Sequence of chain 1.I:
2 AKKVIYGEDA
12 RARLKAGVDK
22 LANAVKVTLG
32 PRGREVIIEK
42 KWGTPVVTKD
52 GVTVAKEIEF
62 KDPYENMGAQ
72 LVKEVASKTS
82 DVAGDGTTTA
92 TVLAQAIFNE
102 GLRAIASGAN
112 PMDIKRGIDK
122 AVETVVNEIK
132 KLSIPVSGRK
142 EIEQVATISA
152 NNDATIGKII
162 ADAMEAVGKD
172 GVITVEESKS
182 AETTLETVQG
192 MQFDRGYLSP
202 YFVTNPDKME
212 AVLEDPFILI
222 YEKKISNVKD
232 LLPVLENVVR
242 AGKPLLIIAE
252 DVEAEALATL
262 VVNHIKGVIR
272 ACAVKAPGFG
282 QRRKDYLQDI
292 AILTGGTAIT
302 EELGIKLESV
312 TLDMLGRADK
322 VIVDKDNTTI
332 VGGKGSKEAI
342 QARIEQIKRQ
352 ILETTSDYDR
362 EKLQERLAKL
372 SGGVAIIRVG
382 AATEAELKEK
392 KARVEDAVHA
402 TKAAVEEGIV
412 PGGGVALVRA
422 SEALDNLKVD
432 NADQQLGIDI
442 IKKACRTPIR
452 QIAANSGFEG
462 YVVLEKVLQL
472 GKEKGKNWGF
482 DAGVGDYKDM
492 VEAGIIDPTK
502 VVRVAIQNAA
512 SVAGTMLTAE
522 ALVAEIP

This protein binds this small molecule.
Small molecule (SMILES): Nc1ncnc2c1ncn2[C@@H]1O[C@H](CO[P](=O)(O)O[P](=O)(O)NP(=O)(O)O)[C@@H](O)[C@H]1O

Binding-site contacts:
Ligand atom O2' contacts residue ASP498 of chain 1.I at 2.5 Å (salt-bridge).
Ligand atom O2B contacts residue GLY87 of chain 1.I at 3.2 Å.
Ligand atom O2G contacts residue THR89 of chain 1.I at 3.5 Å (h-bond).
Ligand atom O2G contacts residue GLY52 of chain 1.I at 2.9 Å (h-bond).
Ligand atom O2' contacts residue GLY414 of chain 1.I at 2.4 Å (h-bond).
Ligand atom O3G contacts residue MG1 of chain 1.MA at 2.1 Å.
Ligand atom N6 contacts residue ASP482 of chain 1.I at 3.3 Å (salt-bridge).
Ligand atom O2G contacts residue LYS50 of chain 1.I at 3.4 Å (salt-bridge).
Ligand atom N1 contacts residue ALA483 of chain 1.I at 3.2 Å (h-bond).
Ligand atom O2' contacts residue GLY413 of chain 1.I at 3.3 Å.
Ligand atom O1G contacts residue THR88 of chain 1.I at 2.9 Å (h-bond).
Ligand atom O1A contacts residue GLY31 of chain 1.I at 3.6 Å (h-bond).
Ligand atom C6 contacts residue PRO32 of chain 1.I at 3.5 Å (hydrophobic).
Ligand atom O1G contacts residue GLY87 of chain 1.I at 3.4 Å (h-bond).
Ligand atom PG contacts residue ASP397 of chain 1.I at 3.6 Å.
Ligand atom O1B contacts residue ASP86 of chain 1.I at 3.4 Å (salt-bridge).
Ligand atom O2B contacts residue THR90 of chain 1.I at 2.7 Å (h-bond).
Ligand atom O1A contacts residue THR29 of chain 1.I at 3.0 Å (h-bond).
Ligand atom N3 contacts residue GLY414 of chain 1.I at 3.4 Å.
Ligand atom PB contacts residue MG1 of chain 1.MA at 3.5 Å.
Ligand atom O3A contacts residue LEU30 of chain 1.I at 3.4 Å.
Ligand atom C2' contacts residue GLY414 of chain 1.I at 3.6 Å.
Ligand atom PG contacts residue MG1 of chain 1.MA at 3.4 Å.
Ligand atom O2A contacts residue MG1 of chain 1.MA at 2.1 Å.
Ligand atom N3B contacts residue THR89 of chain 1.I at 3.0 Å (h-bond).
Ligand atom C3' contacts residue ASP498 of chain 1.I at 3.4 Å.
Ligand atom O1B contacts residue GLY87 of chain 1.I at 3.1 Å (h-bond).
Ligand atom O2G contacts residue ASP51 of chain 1.I at 3.3 Å.
Ligand atom O1A contacts residue LYS50 of chain 1.I at 3.2 Å (salt-bridge).
Ligand atom O2B contacts residue THR89 of chain 1.I at 3.2 Å (h-bond).
Ligand atom C2 contacts residue ALA483 of chain 1.I at 3.5 Å (hydrophobic).
Ligand atom C5 contacts residue PRO32 of chain 1.I at 3.6 Å (hydrophobic).
Ligand atom PB contacts residue GLY87 of chain 1.I at 3.6 Å.
Ligand atom PA contacts residue MG1 of chain 1.MA at 3.5 Å.
Ligand atom N1 contacts residue ASP482 of chain 1.I at 3.3 Å (salt-bridge).
Ligand atom O3G contacts residue ASP397 of chain 1.I at 2.9 Å (salt-bridge).
Ligand atom C2' contacts residue ASP498 of chain 1.I at 3.3 Å.
Ligand atom O3G contacts residue ASP86 of chain 1.I at 2.8 Å (salt-bridge).
Ligand atom O1B contacts residue MG1 of chain 1.MA at 2.4 Å.
Ligand atom O3' contacts residue ASP498 of chain 1.I at 3.2 Å (salt-bridge).